Binding-site contacts:
Ligand atom C1 contacts residue LEU153 of chain 1.E at 3.5 Å (hydrophobic).
Ligand atom N8 contacts residue GLU150 of chain 1.E at 3.0 Å (salt-bridge).
Ligand atom N8 contacts residue ASN151 of chain 1.E at 3.2 Å (h-bond).
Ligand atom N12 contacts residue LEU153 of chain 1.E at 4.2 Å.
Ligand atom C4 contacts residue LEU101 of chain 1.E at 3.1 Å (hydrophobic).
Ligand atom N18 contacts residue VAL38 of chain 1.E at 4.1 Å.
Ligand atom N8 contacts residue THR166 of chain 1.E at 4.2 Å.
Ligand atom N8 contacts residue ASP167 of chain 1.E at 3.2 Å (salt-bridge).
Ligand atom C14 contacts residue MET98 of chain 1.E at 4.0 Å (hydrophobic).
Ligand atom N3 contacts residue LEU153 of chain 1.E at 4.1 Å.
Ligand atom C9 contacts residue ASP167 of chain 1.E at 3.4 Å.
Ligand atom N16 contacts residue GLU99 of chain 1.E at 3.4 Å (salt-bridge).
Ligand atom C17 contacts residue LEU153 of chain 1.E at 3.7 Å (hydrophobic).
Ligand atom C6 contacts residue ASP167 of chain 1.E at 4.1 Å.
Ligand atom C2 contacts residue LEU101 of chain 1.E at 3.8 Å (hydrophobic).
Ligand atom C7 contacts residue LEU153 of chain 1.E at 4.2 Å (hydrophobic).
Ligand atom N19 contacts residue VAL38 of chain 1.E at 4.1 Å.
Ligand atom C15 contacts residue ALA51 of chain 1.E at 3.9 Å (hydrophobic).
Ligand atom N16 contacts residue LEU101 of chain 1.E at 3.2 Å (h-bond).
Ligand atom C15 contacts residue VAL78 of chain 1.E at 3.6 Å (hydrophobic).
Ligand atom C7 contacts residue GLU150 of chain 1.E at 3.4 Å.
Ligand atom C4 contacts residue LEU153 of chain 1.E at 4.1 Å (hydrophobic).
Ligand atom C7 contacts residue ASP167 of chain 1.E at 4.1 Å.
Ligand atom N3 contacts residue LEU101 of chain 1.E at 2.7 Å (h-bond).
Ligand atom C5 contacts residue LEU153 of chain 1.E at 3.8 Å (hydrophobic).
Ligand atom C5 contacts residue LEU30 of chain 1.E at 3.6 Å (hydrophobic).
Ligand atom C9 contacts residue ASN151 of chain 1.E at 3.4 Å.
Ligand atom N18 contacts residue LEU153 of chain 1.E at 4.1 Å.
Ligand atom C2 contacts residue LEU153 of chain 1.E at 3.7 Å (hydrophobic).
Ligand atom C15 contacts residue GLU99 of chain 1.E at 3.2 Å.
Ligand atom C10 contacts residue GLY33 of chain 1.E at 3.7 Å.
Ligand atom C10 contacts residue ASP167 of chain 1.E at 3.3 Å.
Ligand atom C9 contacts residue GLU150 of chain 1.E at 4.0 Å.
Ligand atom N16 contacts residue CYS100 of chain 1.E at 3.9 Å.
Ligand atom C15 contacts residue LEU101 of chain 1.E at 4.0 Å (hydrophobic).
Ligand atom N16 contacts residue ALA51 of chain 1.E at 3.7 Å.
Ligand atom C11 contacts residue LEU32 of chain 1.E at 3.8 Å (hydrophobic).
Ligand atom C10 contacts residue LEU32 of chain 1.E at 4.1 Å (hydrophobic).
Ligand atom C11 contacts residue VAL38 of chain 1.E at 4.1 Å (hydrophobic).
Ligand atom C4 contacts residue LEU30 of chain 1.E at 4.0 Å (hydrophobic).

This protein binds this small molecule.
Small molecule (SMILES): c1cc2nc(N[C@H]3CCCNC3)c3c(n2n1)NCC3

Sequence of chain 1.E:
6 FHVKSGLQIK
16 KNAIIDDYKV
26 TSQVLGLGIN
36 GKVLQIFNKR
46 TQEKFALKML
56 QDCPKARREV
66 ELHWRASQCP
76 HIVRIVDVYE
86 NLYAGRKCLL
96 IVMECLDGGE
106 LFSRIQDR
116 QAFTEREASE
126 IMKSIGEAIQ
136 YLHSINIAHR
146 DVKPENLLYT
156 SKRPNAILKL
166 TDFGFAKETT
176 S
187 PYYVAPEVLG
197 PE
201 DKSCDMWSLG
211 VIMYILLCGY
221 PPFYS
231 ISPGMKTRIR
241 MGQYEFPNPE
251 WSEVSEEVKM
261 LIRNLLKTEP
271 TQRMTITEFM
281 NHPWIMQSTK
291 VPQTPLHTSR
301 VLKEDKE